Sequence of chain 1.A:
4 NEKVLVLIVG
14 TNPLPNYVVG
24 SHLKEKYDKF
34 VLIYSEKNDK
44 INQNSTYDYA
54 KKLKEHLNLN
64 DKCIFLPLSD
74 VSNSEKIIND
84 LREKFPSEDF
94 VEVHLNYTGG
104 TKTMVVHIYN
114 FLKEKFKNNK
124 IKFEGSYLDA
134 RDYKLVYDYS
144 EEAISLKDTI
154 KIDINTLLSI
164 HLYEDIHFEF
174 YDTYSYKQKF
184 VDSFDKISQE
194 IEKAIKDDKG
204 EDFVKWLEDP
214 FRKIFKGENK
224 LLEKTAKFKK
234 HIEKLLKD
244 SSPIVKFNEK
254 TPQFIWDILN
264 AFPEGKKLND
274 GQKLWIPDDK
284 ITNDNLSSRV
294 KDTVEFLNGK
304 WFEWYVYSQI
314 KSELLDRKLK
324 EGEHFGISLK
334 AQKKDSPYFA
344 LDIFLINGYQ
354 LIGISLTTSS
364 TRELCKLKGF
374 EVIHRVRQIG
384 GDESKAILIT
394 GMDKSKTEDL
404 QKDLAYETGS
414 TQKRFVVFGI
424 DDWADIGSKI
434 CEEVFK

The protein below binds the small molecule below.
Small molecule (SMILES): O=P(O)(O)OC[C@H]1OCC[C@@H]1O[P](=O)(O)OC[C@H]1OCC[C@@H]1OP(=O)(O)O

Binding-site contacts:
Ligand atom OP1 contacts residue GLU211 of chain 1.A at 4.3 Å.
Ligand atom P contacts residue ARG215 of chain 1.A at 3.8 Å.
Ligand atom P contacts residue THR361 of chain 1.A at 3.8 Å.
Ligand atom OP2 contacts residue THR360 of chain 1.A at 3.0 Å (h-bond).
Ligand atom OP1 contacts residue THR361 of chain 1.A at 2.9 Å (h-bond).
Ligand atom O5' contacts residue LYS303 of chain 1.A at 3.4 Å (salt-bridge).
Ligand atom P contacts residue GLY302 of chain 1.A at 4.2 Å.
Ligand atom P contacts residue ASN301 of chain 1.A at 4.2 Å.
Ligand atom C4' contacts residue ARG215 of chain 1.A at 3.7 Å.
Ligand atom OP1 contacts residue GLY302 of chain 1.A at 3.6 Å.
Ligand atom OP2 contacts residue SER362 of chain 1.A at 3.1 Å (h-bond).
Ligand atom C4' contacts residue ASN301 of chain 1.A at 3.9 Å.
Ligand atom OP1 contacts residue ARG215 of chain 1.A at 3.3 Å (salt-bridge).
Ligand atom C4' contacts residue LYS303 of chain 1.A at 3.9 Å.
Ligand atom P contacts residue THR360 of chain 1.A at 3.6 Å.
Ligand atom C4' contacts residue GLY302 of chain 1.A at 3.8 Å.
Ligand atom O5' contacts residue THR361 of chain 1.A at 3.6 Å (h-bond).
Ligand atom O4' contacts residue GLY302 of chain 1.A at 4.1 Å.
Ligand atom OP2 contacts residue LYS371 of chain 1.A at 3.8 Å.
Ligand atom C5' contacts residue THR361 of chain 1.A at 3.3 Å.
Ligand atom OP1 contacts residue LYS303 of chain 1.A at 3.6 Å.
Ligand atom C1' contacts residue ASN301 of chain 1.A at 3.9 Å.
Ligand atom OP2 contacts residue ARG215 of chain 1.A at 4.2 Å.
Ligand atom OP1 contacts residue ASN301 of chain 1.A at 4.2 Å.
Ligand atom OP2 contacts residue LEU359 of chain 1.A at 4.1 Å.
Ligand atom O3' contacts residue ARG215 of chain 1.A at 3.6 Å (salt-bridge).
Ligand atom O3' contacts residue ASN301 of chain 1.A at 3.4 Å (h-bond).
Ligand atom O3' contacts residue GLY302 of chain 1.A at 3.4 Å.
Ligand atom C5' contacts residue LYS303 of chain 1.A at 3.5 Å.
Ligand atom C3' contacts residue ARG215 of chain 1.A at 4.2 Å.
Ligand atom C5' contacts residue GLU306 of chain 1.A at 3.4 Å.
Ligand atom O4' contacts residue ASN301 of chain 1.A at 3.9 Å.
Ligand atom O4' contacts residue LYS303 of chain 1.A at 3.7 Å.
Ligand atom C5' contacts residue ARG215 of chain 1.A at 3.4 Å.
Ligand atom O5' contacts residue ASN301 of chain 1.A at 4.1 Å.
Ligand atom OP1 contacts residue GLU306 of chain 1.A at 3.9 Å.
Ligand atom C5' contacts residue ASN301 of chain 1.A at 3.1 Å.
Ligand atom O5' contacts residue THR360 of chain 1.A at 3.7 Å.
Ligand atom OP1 contacts residue THR360 of chain 1.A at 3.8 Å.
Ligand atom P contacts residue LYS303 of chain 1.A at 4.1 Å.